The small molecule below binds the protein below.
Small molecule (SMILES): Cc1c(C)n(Cc2ccc(-c3ccccc3C(=O)O)cc2)c2ccc(C(=O)N[C@H](C)c3ccc([N+](=O)[O-])cc3)cc12

Binding-site contacts:
Ligand atom C31 contacts residue HIS121 of chain 1.B at 3.2 Å.
Ligand atom O38 contacts residue PHE80 of chain 1.B at 3.0 Å.
Ligand atom C02 contacts residue CYS83 of chain 1.B at 3.2 Å (hydrophobic).
Ligand atom C19 contacts residue HIS121 of chain 1.B at 3.4 Å.
Ligand atom C19 contacts residue ILE124 of chain 1.B at 3.6 Å (hydrophobic).
Ligand atom C17 contacts residue SER87 of chain 1.B at 3.7 Å.
Ligand atom N07 contacts residue LEU128 of chain 1.B at 3.6 Å.
Ligand atom C32 contacts residue HIS247 of chain 1.B at 3.6 Å.
Ligand atom O15 contacts residue LYS165 of chain 1.B at 3.6 Å.
Ligand atom C01 contacts residue CYS83 of chain 1.B at 3.4 Å (hydrophobic).
Ligand atom C26 contacts residue ILE79 of chain 1.B at 3.7 Å (hydrophobic).
Ligand atom C23 contacts residue ILE139 of chain 1.B at 3.5 Å (hydrophobic).
Ligand atom C34 contacts residue GLN84 of chain 1.B at 3.0 Å.
Ligand atom O40 contacts residue ILE139 of chain 1.B at 3.4 Å.
Ligand atom C14 contacts residue CYS83 of chain 1.B at 3.7 Å (hydrophobic).
Ligand atom C17 contacts residue TYR125 of chain 1.B at 3.2 Å (hydrophobic).
Ligand atom C31 contacts residue HIS247 of chain 1.B at 3.4 Å.
Ligand atom C06 contacts residue ILE124 of chain 1.B at 3.6 Å (hydrophobic).
Ligand atom C06 contacts residue SER87 of chain 1.B at 3.3 Å.
Ligand atom C33 contacts residue GLN84 of chain 1.B at 3.1 Å.
Ligand atom O41 contacts residue ARG86 of chain 1.B at 2.6 Å (salt-bridge).
Ligand atom C21 contacts residue ARG86 of chain 1.B at 3.4 Å.
Ligand atom N16 contacts residue SER87 of chain 1.B at 2.9 Å (h-bond).
Ligand atom C35 contacts residue HIS247 of chain 1.B at 3.4 Å.
Ligand atom C39 contacts residue ARG86 of chain 1.B at 3.6 Å.
Ligand atom N36 contacts residue LEU251 of chain 1.B at 3.6 Å.
Ligand atom O38 contacts residue LEU251 of chain 1.B at 3.3 Å.
Ligand atom O38 contacts residue GLN84 of chain 1.B at 2.5 Å (h-bond).
Ligand atom O40 contacts residue SER140 of chain 1.B at 3.0 Å (h-bond).
Ligand atom C32 contacts residue LEU251 of chain 1.B at 3.7 Å (hydrophobic).
Ligand atom O40 contacts residue ARG86 of chain 1.B at 3.6 Å.
Ligand atom O37 contacts residue GLN84 of chain 1.B at 2.9 Å (h-bond).
Ligand atom C34 contacts residue HIS247 of chain 1.B at 3.6 Å.
Ligand atom C18 contacts residue HIS247 of chain 1.B at 3.2 Å.
Ligand atom O15 contacts residue HIS247 of chain 1.B at 3.3 Å.
Ligand atom C24 contacts residue ILE139 of chain 1.B at 3.4 Å (hydrophobic).
Ligand atom C39 contacts residue SER140 of chain 1.B at 3.8 Å.
Ligand atom O15 contacts residue TYR125 of chain 1.B at 3.1 Å (h-bond).
Ligand atom N36 contacts residue GLN84 of chain 1.B at 2.8 Å (h-bond).
Ligand atom C14 contacts residue TYR125 of chain 1.B at 3.5 Å (hydrophobic).

Sequence of chain 1.B:
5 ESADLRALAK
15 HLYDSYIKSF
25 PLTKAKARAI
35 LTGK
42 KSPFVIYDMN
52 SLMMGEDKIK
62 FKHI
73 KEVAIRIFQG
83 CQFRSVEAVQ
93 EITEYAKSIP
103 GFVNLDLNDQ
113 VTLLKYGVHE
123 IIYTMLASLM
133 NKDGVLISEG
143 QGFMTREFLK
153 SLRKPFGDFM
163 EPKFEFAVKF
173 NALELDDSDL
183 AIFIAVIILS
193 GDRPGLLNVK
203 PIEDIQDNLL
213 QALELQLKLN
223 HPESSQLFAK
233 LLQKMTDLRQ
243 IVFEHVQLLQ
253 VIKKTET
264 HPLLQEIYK